Sequence of chain 1.B:
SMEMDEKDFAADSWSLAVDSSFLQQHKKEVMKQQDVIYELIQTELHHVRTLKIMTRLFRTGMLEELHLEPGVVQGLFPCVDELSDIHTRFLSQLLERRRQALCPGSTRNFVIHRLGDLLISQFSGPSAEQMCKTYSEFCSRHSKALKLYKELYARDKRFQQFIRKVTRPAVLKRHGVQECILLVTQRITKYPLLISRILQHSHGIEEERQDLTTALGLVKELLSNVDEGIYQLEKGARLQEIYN

Binding-site contacts:
Ligand atom C08 contacts residue CYS132 of chain 1.B at 1.7 Å (hydrophobic).
Ligand atom C03 contacts residue LYS133 of chain 1.B at 3.7 Å.
Ligand atom O07 contacts residue GLU129 of chain 1.B at 4.2 Å.
Ligand atom O07 contacts residue LYS133 of chain 1.B at 4.2 Å.
Ligand atom C04 contacts residue LYS133 of chain 1.B at 3.8 Å.
Ligand atom C08 contacts residue LYS133 of chain 1.B at 3.8 Å.
Ligand atom C03 contacts residue GLU129 of chain 1.B at 4.0 Å.
Ligand atom C08 contacts residue VAL226 of chain 1.B at 4.2 Å (hydrophobic).
Ligand atom O10 contacts residue LYS133 of chain 1.B at 3.7 Å.
Ligand atom C01 contacts residue GLU129 of chain 1.B at 3.8 Å.
Ligand atom N11 contacts residue LYS133 of chain 1.B at 3.5 Å.
Ligand atom C08 contacts residue SER136 of chain 1.B at 3.5 Å.
Ligand atom C08 contacts residue ASN225 of chain 1.B at 3.7 Å.
Ligand atom C01 contacts residue LYS133 of chain 1.B at 4.0 Å.
Ligand atom O07 contacts residue CYS132 of chain 1.B at 2.8 Å (h-bond).
Ligand atom C02 contacts residue LYS133 of chain 1.B at 3.5 Å.
Ligand atom C06 contacts residue CYS132 of chain 1.B at 2.7 Å (hydrophobic).
Ligand atom N05 contacts residue CYS132 of chain 1.B at 4.0 Å.
Ligand atom C06 contacts residue LYS133 of chain 1.B at 4.0 Å.
Ligand atom N05 contacts residue LYS133 of chain 1.B at 3.8 Å.
Ligand atom C02 contacts residue GLU129 of chain 1.B at 4.3 Å.

This small molecule binds to this protein.
Small molecule (SMILES): CC(=O)Nc1cc(C)no1